Binding-site contacts:
Ligand atom N19 contacts residue LEU145 of chain 1.A at 3.6 Å.
Ligand atom C26 contacts residue PHE93 of chain 1.A at 3.5 Å (hydrophobic).
Ligand atom C9 contacts residue LYS142 of chain 1.A at 3.8 Å.
Ligand atom O30 contacts residue THR101 of chain 1.A at 3.6 Å.
Ligand atom C15 contacts residue LEU145 of chain 1.A at 3.6 Å (hydrophobic).
Ligand atom C8 contacts residue ILE24 of chain 1.A at 3.8 Å (hydrophobic).
Ligand atom C24 contacts residue PHE93 of chain 1.A at 3.7 Å (hydrophobic).
Ligand atom C26 contacts residue LYS95 of chain 1.A at 3.4 Å.
Ligand atom C28 contacts residue LYS95 of chain 1.A at 3.7 Å.
Ligand atom N23 contacts residue GLY97 of chain 1.A at 3.6 Å.
Ligand atom C10 contacts residue SER98 of chain 1.A at 3.8 Å.
Ligand atom C16 contacts residue LEU44 of chain 1.A at 3.6 Å (hydrophobic).
Ligand atom C5 contacts residue LEU16 of chain 1.A at 3.7 Å (hydrophobic).
Ligand atom C13 contacts residue ILE24 of chain 1.A at 3.7 Å (hydrophobic).
Ligand atom C17 contacts residue LEU145 of chain 1.A at 3.3 Å (hydrophobic).
Ligand atom C28 contacts residue GLY97 of chain 1.A at 3.6 Å.
Ligand atom C26 contacts residue GLY97 of chain 1.A at 3.7 Å.
Ligand atom C17 contacts residue GLU92 of chain 1.A at 3.3 Å.
Ligand atom C18 contacts residue LEU44 of chain 1.A at 3.6 Å (hydrophobic).
Ligand atom C28 contacts residue PHE96 of chain 1.A at 3.8 Å (hydrophobic).
Ligand atom C27 contacts residue PHE93 of chain 1.A at 3.7 Å (hydrophobic).
Ligand atom C24 contacts residue VAL94 of chain 1.A at 3.5 Å (hydrophobic).
Ligand atom C26 contacts residue VAL94 of chain 1.A at 3.5 Å (hydrophobic).
Ligand atom C9 contacts residue SER98 of chain 1.A at 3.6 Å.
Ligand atom C5 contacts residue GLN18 of chain 1.A at 3.8 Å.
Ligand atom C15 contacts residue LEU44 of chain 1.A at 3.8 Å (hydrophobic).
Ligand atom O25 contacts residue GLY97 of chain 1.A at 3.8 Å.
Ligand atom N20 contacts residue LEU145 of chain 1.A at 3.7 Å.
Ligand atom O25 contacts residue LEU16 of chain 1.A at 3.7 Å.
Ligand atom C24 contacts residue GLY97 of chain 1.A at 3.4 Å.
Ligand atom N23 contacts residue VAL94 of chain 1.A at 2.6 Å (h-bond).
Ligand atom C21 contacts residue VAL94 of chain 1.A at 3.5 Å (hydrophobic).
Ligand atom C17 contacts residue LEU44 of chain 1.A at 3.5 Å (hydrophobic).
Ligand atom C1 contacts residue SER98 of chain 1.A at 3.4 Å.
Ligand atom C18 contacts residue LEU145 of chain 1.A at 3.5 Å (hydrophobic).
Ligand atom N23 contacts residue PHE93 of chain 1.A at 3.5 Å.
Ligand atom N19 contacts residue LEU44 of chain 1.A at 3.6 Å.
Ligand atom C2 contacts residue THR101 of chain 1.A at 3.8 Å.
Ligand atom N22 contacts residue VAL94 of chain 1.A at 3.0 Å (h-bond).
Ligand atom C16 contacts residue LEU145 of chain 1.A at 3.4 Å (hydrophobic).

The protein below binds the small molecule below.
Small molecule (SMILES): O=C(Nc1nc2cccc(-c3ccc(CN4CCS(=O)(=O)CC4)cc3)n2n1)C1CC1

Sequence of chain 1.A:
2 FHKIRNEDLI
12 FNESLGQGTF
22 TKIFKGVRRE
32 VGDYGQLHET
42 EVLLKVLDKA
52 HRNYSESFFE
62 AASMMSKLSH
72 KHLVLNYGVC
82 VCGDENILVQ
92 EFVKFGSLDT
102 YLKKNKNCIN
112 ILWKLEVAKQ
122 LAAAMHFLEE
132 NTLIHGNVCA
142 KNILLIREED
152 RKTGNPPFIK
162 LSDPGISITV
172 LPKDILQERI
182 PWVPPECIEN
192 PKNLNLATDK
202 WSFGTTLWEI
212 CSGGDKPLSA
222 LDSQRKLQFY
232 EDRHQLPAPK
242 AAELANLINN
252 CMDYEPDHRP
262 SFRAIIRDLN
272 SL